Sequence of chain 1.R:
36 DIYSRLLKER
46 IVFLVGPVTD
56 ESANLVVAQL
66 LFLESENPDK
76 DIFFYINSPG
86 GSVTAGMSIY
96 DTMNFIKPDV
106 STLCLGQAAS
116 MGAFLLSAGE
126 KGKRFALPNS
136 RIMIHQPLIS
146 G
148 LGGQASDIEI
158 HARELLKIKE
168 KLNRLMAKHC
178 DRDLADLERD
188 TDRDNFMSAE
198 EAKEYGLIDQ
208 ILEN

This protein binds this small molecule.
Small molecule (SMILES): CCCCCCCC(=O)O

Sequence of chain 1.TA:
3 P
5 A

Sequence of chain 1.Q:
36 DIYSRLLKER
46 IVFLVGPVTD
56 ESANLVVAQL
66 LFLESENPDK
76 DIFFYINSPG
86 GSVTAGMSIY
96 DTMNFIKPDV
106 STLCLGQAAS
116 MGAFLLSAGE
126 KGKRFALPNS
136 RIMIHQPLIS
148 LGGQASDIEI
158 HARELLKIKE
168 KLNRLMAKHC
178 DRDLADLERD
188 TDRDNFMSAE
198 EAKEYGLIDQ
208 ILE

Binding-site contacts:
Ligand atom C5 contacts residue SER70 of chain 1.Q at 4.0 Å.
Ligand atom C1 contacts residue LEU66 of chain 1.Q at 3.8 Å (hydrophobic).
Ligand atom C1 contacts residue ALO2 of chain 1.TA at 3.1 Å.
Ligand atom C3 contacts residue ILE46 of chain 1.R at 4.3 Å (hydrophobic).
Ligand atom C8 contacts residue PHE67 of chain 1.Q at 4.0 Å (hydrophobic).
Ligand atom C6 contacts residue SER70 of chain 1.Q at 4.1 Å.
Ligand atom C1 contacts residue TYR80 of chain 1.R at 3.9 Å (hydrophobic).
Ligand atom C2 contacts residue LEU66 of chain 1.Q at 4.1 Å (hydrophobic).
Ligand atom C4 contacts residue LEU66 of chain 1.Q at 4.1 Å (hydrophobic).
Ligand atom C1 contacts residue WFP1 of chain 1.TA at 1.5 Å.
Ligand atom O1 contacts residue GLU69 of chain 1.Q at 4.3 Å.
Ligand atom C5 contacts residue LEU41 of chain 1.R at 4.1 Å (hydrophobic).
Ligand atom C6 contacts residue GLU44 of chain 1.R at 4.0 Å.
Ligand atom C8 contacts residue LEU41 of chain 1.R at 3.9 Å (hydrophobic).
Ligand atom C7 contacts residue SER70 of chain 1.Q at 3.9 Å.
Ligand atom C6 contacts residue LEU41 of chain 1.R at 3.7 Å (hydrophobic).
Ligand atom C2 contacts residue TYR80 of chain 1.R at 3.8 Å (hydrophobic).
Ligand atom C5 contacts residue LEU66 of chain 1.Q at 3.9 Å (hydrophobic).
Ligand atom O1 contacts residue WFP1 of chain 1.TA at 2.4 Å (h-bond).
Ligand atom C4 contacts residue ILE46 of chain 1.R at 3.9 Å (hydrophobic).
Ligand atom C7 contacts residue LEU66 of chain 1.Q at 3.8 Å (hydrophobic).
Ligand atom C7 contacts residue LEU41 of chain 1.R at 3.9 Å (hydrophobic).
Ligand atom C1 contacts residue MP86 of chain 1.TA at 4.1 Å.
Ligand atom O1 contacts residue LEU66 of chain 1.Q at 3.9 Å.
Ligand atom O1 contacts residue ALO2 of chain 1.TA at 2.8 Å (h-bond).
Ligand atom C4 contacts residue LEU41 of chain 1.R at 3.7 Å (hydrophobic).
Ligand atom C2 contacts residue MP86 of chain 1.TA at 3.8 Å.
Ligand atom C3 contacts residue WFP1 of chain 1.TA at 3.8 Å.
Ligand atom C2 contacts residue WFP1 of chain 1.TA at 2.6 Å.
Ligand atom C3 contacts residue LEU66 of chain 1.Q at 3.8 Å (hydrophobic).
Ligand atom C8 contacts residue ARG40 of chain 1.R at 3.5 Å.
Ligand atom C7 contacts residue PHE67 of chain 1.Q at 3.6 Å (hydrophobic).
Ligand atom C2 contacts residue ALO2 of chain 1.TA at 4.4 Å.
Ligand atom C2 contacts residue ILE46 of chain 1.R at 3.8 Å (hydrophobic).